A protein and the small-molecule ligand that binds it are described below.
Small molecule (SMILES): CC(C)CCC[C@@H](C)[C@H]1CC[C@H]2[C@@H]3CC=C4C[C@@H](O)CC[C@]4(C)[C@H]3CC[C@]12C

Binding-site contacts:
Ligand atom C19 contacts residue LEU374 of chain 1.A at 3.9 Å (hydrophobic).
Ligand atom C3 contacts residue CYS367 of chain 1.A at 3.9 Å (hydrophobic).
Ligand atom C12 contacts residue ILE356 of chain 1.A at 4.3 Å (hydrophobic).
Ligand atom C2 contacts residue ALA370 of chain 1.A at 3.8 Å (hydrophobic).
Ligand atom C11 contacts residue PHE360 of chain 1.A at 4.3 Å (hydrophobic).
Ligand atom C18 contacts residue LEU374 of chain 1.A at 3.9 Å (hydrophobic).
Ligand atom C2 contacts residue PHE360 of chain 1.A at 4.4 Å (hydrophobic).
Ligand atom C19 contacts residue ALA370 of chain 1.A at 4.1 Å (hydrophobic).
Ligand atom C25 contacts residue PRO353 of chain 1.A at 4.1 Å (hydrophobic).
Ligand atom C27 contacts residue LEU349 of chain 1.A at 3.8 Å (hydrophobic).
Ligand atom C9 contacts residue PHE360 of chain 1.A at 4.2 Å (hydrophobic).
Ligand atom C12 contacts residue PHE360 of chain 1.A at 4.3 Å (hydrophobic).
Ligand atom C25 contacts residue LEU349 of chain 1.A at 4.3 Å (hydrophobic).
Ligand atom C26 contacts residue LEU349 of chain 1.A at 3.8 Å (hydrophobic).
Ligand atom C2 contacts residue SER368 of chain 1.A at 3.2 Å.
Ligand atom C27 contacts residue PRO353 of chain 1.A at 4.1 Å (hydrophobic).
Ligand atom C21 contacts residue PRO353 of chain 1.A at 3.7 Å (hydrophobic).
Ligand atom C11 contacts residue LEU374 of chain 1.A at 4.2 Å (hydrophobic).
Ligand atom C2 contacts residue HIS369 of chain 1.A at 4.3 Å.
Ligand atom C11 contacts residue ILE357 of chain 1.A at 3.8 Å (hydrophobic).
Ligand atom O1 contacts residue SER368 of chain 1.A at 2.5 Å (h-bond).
Ligand atom C1 contacts residue PHE360 of chain 1.A at 3.8 Å (hydrophobic).
Ligand atom O1 contacts residue CYS367 of chain 1.A at 3.4 Å.
Ligand atom C23 contacts residue PRO353 of chain 1.A at 4.2 Å (hydrophobic).
Ligand atom C1 contacts residue ALA370 of chain 1.A at 4.4 Å (hydrophobic).
Ligand atom C12 contacts residue ILE357 of chain 1.A at 3.7 Å (hydrophobic).
Ligand atom C21 contacts residue ILE356 of chain 1.A at 4.2 Å (hydrophobic).
Ligand atom C21 contacts residue ILE357 of chain 1.A at 4.4 Å (hydrophobic).
Ligand atom C3 contacts residue SER368 of chain 1.A at 3.4 Å.
Ligand atom C19 contacts residue PRO371 of chain 1.A at 4.4 Å (hydrophobic).

Sequence of chain 1.A:
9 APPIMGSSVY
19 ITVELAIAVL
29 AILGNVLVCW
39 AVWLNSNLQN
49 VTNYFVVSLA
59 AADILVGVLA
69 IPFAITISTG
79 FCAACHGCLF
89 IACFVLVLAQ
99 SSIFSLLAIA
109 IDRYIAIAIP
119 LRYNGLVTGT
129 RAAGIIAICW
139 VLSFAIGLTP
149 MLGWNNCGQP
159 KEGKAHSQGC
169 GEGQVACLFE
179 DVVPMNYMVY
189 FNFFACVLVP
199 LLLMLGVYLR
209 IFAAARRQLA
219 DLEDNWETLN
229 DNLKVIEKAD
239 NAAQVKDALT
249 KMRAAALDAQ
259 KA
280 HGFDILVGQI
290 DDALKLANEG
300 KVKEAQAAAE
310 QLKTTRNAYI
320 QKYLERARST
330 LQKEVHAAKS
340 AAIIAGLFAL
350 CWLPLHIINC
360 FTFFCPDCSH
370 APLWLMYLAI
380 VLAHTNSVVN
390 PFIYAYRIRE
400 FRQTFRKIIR